Sequence of chain 1.B:
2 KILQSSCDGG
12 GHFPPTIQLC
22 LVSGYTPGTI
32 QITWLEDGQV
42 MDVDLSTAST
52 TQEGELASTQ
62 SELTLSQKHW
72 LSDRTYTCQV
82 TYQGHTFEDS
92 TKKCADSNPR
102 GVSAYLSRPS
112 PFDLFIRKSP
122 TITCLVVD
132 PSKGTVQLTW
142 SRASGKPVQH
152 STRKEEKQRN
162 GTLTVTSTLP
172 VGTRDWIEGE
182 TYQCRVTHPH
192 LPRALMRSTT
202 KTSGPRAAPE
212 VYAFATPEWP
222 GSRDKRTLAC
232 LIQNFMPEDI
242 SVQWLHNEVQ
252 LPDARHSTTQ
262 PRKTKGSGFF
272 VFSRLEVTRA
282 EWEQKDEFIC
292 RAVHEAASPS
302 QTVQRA

A small-molecule ligand and the protein it binds are described below.
Small molecule (SMILES): CC(=O)N[C@H]1[C@H](O[C@H]2[C@H](O)[C@@H](NC(C)=O)CO[C@@H]2CO)O[C@H](CO)[C@@H](O[C@@H]2O[C@H](CO)[C@@H](O)[C@H](O)[C@@H]2O)[C@@H]1O

Binding-site contacts:
Ligand atom O5 contacts residue ASN161 of chain 1.B at 2.3 Å (h-bond).
Ligand atom C7 contacts residue LYS93 of chain 1.B at 3.3 Å.
Ligand atom C7 contacts residue THR165 of chain 1.B at 4.3 Å.
Ligand atom O3 contacts residue LEU126 of chain 1.B at 3.8 Å.
Ligand atom O7 contacts residue LYS93 of chain 1.B at 2.8 Å (salt-bridge).
Ligand atom O6 contacts residue TYR106 of chain 1.B at 3.7 Å.
Ligand atom O5 contacts residue VAL128 of chain 1.B at 4.4 Å.
Ligand atom O7 contacts residue VAL128 of chain 1.B at 4.4 Å.
Ligand atom N2 contacts residue THR163 of chain 1.B at 4.0 Å.
Ligand atom N2 contacts residue ASN161 of chain 1.B at 2.9 Å (h-bond).
Ligand atom O6 contacts residue VAL128 of chain 1.B at 4.2 Å.
Ligand atom C7 contacts residue LEU126 of chain 1.B at 4.2 Å (hydrophobic).
Ligand atom C5 contacts residue GLN159 of chain 1.B at 4.0 Å.
Ligand atom C6 contacts residue ASP38 of chain 1.B at 3.8 Å.
Ligand atom O5 contacts residue ASP38 of chain 1.B at 3.0 Å (salt-bridge).
Ligand atom C5 contacts residue ASN161 of chain 1.B at 3.6 Å.
Ligand atom O3 contacts residue VAL128 of chain 1.B at 4.1 Å.
Ligand atom C8 contacts residue THR163 of chain 1.B at 4.2 Å.
Ligand atom O7 contacts residue ASN161 of chain 1.B at 4.2 Å.
Ligand atom C8 contacts residue LYS93 of chain 1.B at 3.9 Å.
Ligand atom N2 contacts residue LYS93 of chain 1.B at 4.1 Å.
Ligand atom C2 contacts residue THR163 of chain 1.B at 4.3 Å.
Ligand atom C5 contacts residue ASP38 of chain 1.B at 4.2 Å.
Ligand atom C1 contacts residue ASP38 of chain 1.B at 3.6 Å.
Ligand atom C1 contacts residue ASN161 of chain 1.B at 1.4 Å.
Ligand atom C3 contacts residue THR163 of chain 1.B at 4.4 Å.
Ligand atom O6 contacts residue GLN159 of chain 1.B at 2.9 Å (h-bond).
Ligand atom C4 contacts residue ASN161 of chain 1.B at 4.2 Å.
Ligand atom O7 contacts residue THR165 of chain 1.B at 3.3 Å.
Ligand atom C2 contacts residue ASN161 of chain 1.B at 2.5 Å.
Ligand atom O7 contacts residue ASP74 of chain 1.B at 3.9 Å.
Ligand atom C3 contacts residue TYR106 of chain 1.B at 4.2 Å (hydrophobic).
Ligand atom C5 contacts residue TYR106 of chain 1.B at 4.3 Å (hydrophobic).
Ligand atom C7 contacts residue ASN161 of chain 1.B at 3.8 Å.
Ligand atom C6 contacts residue GLN159 of chain 1.B at 3.5 Å.
Ligand atom O5 contacts residue GLN159 of chain 1.B at 4.5 Å.
Ligand atom C3 contacts residue ASN161 of chain 1.B at 3.8 Å.
Ligand atom O7 contacts residue LEU126 of chain 1.B at 3.4 Å.
Ligand atom C1 contacts residue THR163 of chain 1.B at 3.7 Å.
Ligand atom O4 contacts residue TYR106 of chain 1.B at 4.2 Å.